Sequence of chain 1.A:
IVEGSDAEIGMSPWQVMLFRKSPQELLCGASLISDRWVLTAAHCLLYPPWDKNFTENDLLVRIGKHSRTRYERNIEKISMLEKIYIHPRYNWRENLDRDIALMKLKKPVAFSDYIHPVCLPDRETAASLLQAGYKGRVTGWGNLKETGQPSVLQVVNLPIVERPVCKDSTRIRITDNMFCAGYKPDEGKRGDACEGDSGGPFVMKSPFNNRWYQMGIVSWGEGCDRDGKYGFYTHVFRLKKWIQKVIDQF

Binding-site contacts:
Ligand atom C6 contacts residue SER226 of chain 1.A at 3.8 Å.
Ligand atom C32 contacts residue TYR47 of chain 1.A at 3.7 Å (hydrophobic).
Ligand atom C3 contacts residue ALA200 of chain 1.A at 3.3 Å (hydrophobic).
Ligand atom C17 contacts residue TRP50 of chain 1.A at 3.7 Å (hydrophobic).
Ligand atom N1 contacts residue ALA200 of chain 1.A at 3.1 Å (h-bond).
Ligand atom C31 contacts residue TYR47 of chain 1.A at 3.7 Å (hydrophobic).
Ligand atom C6 contacts residue GLY228 of chain 1.A at 3.8 Å.
Ligand atom N1 contacts residue CYS231 of chain 1.A at 3.8 Å.
Ligand atom C4 contacts residue TRP227 of chain 1.A at 3.8 Å (hydrophobic).
Ligand atom C42 contacts residue LEU96 of chain 1.A at 3.3 Å (hydrophobic).
Ligand atom C5 contacts residue GLY228 of chain 1.A at 3.6 Å.
Ligand atom N2 contacts residue ALA200 of chain 1.A at 3.6 Å (h-bond).
Ligand atom C25 contacts residue TRP227 of chain 1.A at 3.8 Å (hydrophobic).
Ligand atom C28 contacts residue TRP227 of chain 1.A at 3.7 Å (hydrophobic).
Ligand atom C6 contacts residue TRP227 of chain 1.A at 3.5 Å (hydrophobic).
Ligand atom C28 contacts residue ASN95 of chain 1.A at 3.2 Å.
Ligand atom C16 contacts residue HIS43 of chain 1.A at 3.8 Å.
Ligand atom N2 contacts residue ASP199 of chain 1.A at 2.8 Å (salt-bridge).
Ligand atom C3 contacts residue ASP199 of chain 1.A at 3.6 Å.
Ligand atom C28 contacts residue ILE179 of chain 1.A at 3.7 Å (hydrophobic).
Ligand atom C9 contacts residue GLY228 of chain 1.A at 3.7 Å.
Ligand atom N1 contacts residue ASP199 of chain 1.A at 2.8 Å (salt-bridge).
Ligand atom C41 contacts residue TYR47 of chain 1.A at 3.6 Å (hydrophobic).
Ligand atom C22 contacts residue SER226 of chain 1.A at 3.6 Å.
Ligand atom O21 contacts residue GLY228 of chain 1.A at 3.0 Å (h-bond).
Ligand atom C13 contacts residue SER205 of chain 1.A at 3.8 Å.
Ligand atom C3 contacts residue GLY228 of chain 1.A at 3.8 Å.
Ligand atom C25 contacts residue GLY228 of chain 1.A at 3.9 Å.
Ligand atom C26 contacts residue TRP227 of chain 1.A at 3.5 Å (hydrophobic).
Ligand atom C42 contacts residue HIS43 of chain 1.A at 3.7 Å.
Ligand atom C12 contacts residue GLU202 of chain 1.A at 3.7 Å.
Ligand atom C4 contacts residue GLY228 of chain 1.A at 3.5 Å.
Ligand atom O21 contacts residue TRP227 of chain 1.A at 3.4 Å.
Ligand atom C5 contacts residue VAL225 of chain 1.A at 3.9 Å (hydrophobic).
Ligand atom C41 contacts residue TRP50 of chain 1.A at 3.9 Å (hydrophobic).
Ligand atom C5 contacts residue TRP227 of chain 1.A at 3.4 Å (hydrophobic).
Ligand atom C12 contacts residue SER205 of chain 1.A at 3.8 Å.
Ligand atom C9 contacts residue GLY230 of chain 1.A at 3.7 Å.
Ligand atom N1 contacts residue GLY230 of chain 1.A at 2.9 Å (h-bond).
Ligand atom N2 contacts residue GLY238 of chain 1.A at 3.4 Å.

A protein and the small-molecule ligand that binds it are described below.
Small molecule (SMILES): [H]/N=C(/N)c1ccc([C@H]2[C@H]3C(=O)N(Cc4ccc(OC)cc4)[C@H](C(C)C)[C@H]3[C@@H]3CCCN32)cc1